Sequence of chain 1.W:
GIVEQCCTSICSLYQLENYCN

Binding-site contacts:
Ligand atom C5 contacts residue ALA14 of chain 1.X at 4.1 Å (hydrophobic).
Ligand atom C6 contacts residue HIS5 of chain 1.V at 4.4 Å.
Ligand atom C7 contacts residue LEU6 of chain 1.V at 3.9 Å (hydrophobic).
Ligand atom C3 contacts residue HIS5 of chain 1.V at 3.2 Å.
Ligand atom C2 contacts residue CYS6 of chain 1.W at 3.3 Å (hydrophobic).
Ligand atom C5 contacts residue LEU17 of chain 1.P at 3.7 Å (hydrophobic).
Ligand atom C4 contacts residue LEU17 of chain 1.P at 3.8 Å (hydrophobic).
Ligand atom C2 contacts residue HIS5 of chain 1.V at 3.9 Å.
Ligand atom C7 contacts residue CYS7 of chain 1.X at 4.2 Å (hydrophobic).
Ligand atom O1 contacts residue ILE10 of chain 1.W at 3.5 Å.
Ligand atom C5 contacts residue LEU16 of chain 1.W at 4.1 Å (hydrophobic).
Ligand atom C4 contacts residue ALA14 of chain 1.X at 3.9 Å (hydrophobic).
Ligand atom C7 contacts residue HIS5 of chain 1.V at 3.4 Å.
Ligand atom C1 contacts residue CYS11 of chain 1.W at 3.9 Å (hydrophobic).
Ligand atom C6 contacts residue ILE10 of chain 1.W at 4.4 Å (hydrophobic).
Ligand atom C1 contacts residue HIS5 of chain 1.V at 4.4 Å.
Ligand atom O1 contacts residue SER9 of chain 1.W at 3.8 Å.
Ligand atom C6 contacts residue LEU16 of chain 1.W at 4.4 Å (hydrophobic).
Ligand atom C4 contacts residue HIS5 of chain 1.V at 3.1 Å.
Ligand atom C5 contacts residue CYS11 of chain 1.W at 4.3 Å (hydrophobic).
Ligand atom C7 contacts residue LEU11 of chain 1.X at 3.7 Å (hydrophobic).
Ligand atom C7 contacts residue HIS10 of chain 1.X at 3.3 Å.
Ligand atom C1 contacts residue CYS6 of chain 1.W at 3.3 Å (hydrophobic).
Ligand atom C5 contacts residue HIS5 of chain 1.V at 3.8 Å.
Ligand atom O1 contacts residue CYS6 of chain 1.W at 2.5 Å (h-bond).
Ligand atom O1 contacts residue CYS11 of chain 1.W at 3.1 Å (h-bond).
Ligand atom C1 contacts residue LEU11 of chain 1.X at 4.1 Å (hydrophobic).
Ligand atom C3 contacts residue LEU11 of chain 1.X at 4.1 Å (hydrophobic).
Ligand atom C2 contacts residue LEU11 of chain 1.X at 3.8 Å (hydrophobic).
Ligand atom C6 contacts residue CYS11 of chain 1.W at 3.5 Å (hydrophobic).

This small molecule binds to this protein.
Small molecule (SMILES): Cc1cccc(O)c1

Sequence of chain 1.V:
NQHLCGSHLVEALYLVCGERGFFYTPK

Sequence of chain 1.P:
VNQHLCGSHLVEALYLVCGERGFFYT

Sequence of chain 1.X:
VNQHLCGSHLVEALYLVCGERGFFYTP